This small molecule binds to this protein.
Small molecule (SMILES): CC(=O)N[C@@H]1[C@@H](O)[C@H](O)[C@@H](CO)O[C@H]1O

Sequence of chain 1.G:
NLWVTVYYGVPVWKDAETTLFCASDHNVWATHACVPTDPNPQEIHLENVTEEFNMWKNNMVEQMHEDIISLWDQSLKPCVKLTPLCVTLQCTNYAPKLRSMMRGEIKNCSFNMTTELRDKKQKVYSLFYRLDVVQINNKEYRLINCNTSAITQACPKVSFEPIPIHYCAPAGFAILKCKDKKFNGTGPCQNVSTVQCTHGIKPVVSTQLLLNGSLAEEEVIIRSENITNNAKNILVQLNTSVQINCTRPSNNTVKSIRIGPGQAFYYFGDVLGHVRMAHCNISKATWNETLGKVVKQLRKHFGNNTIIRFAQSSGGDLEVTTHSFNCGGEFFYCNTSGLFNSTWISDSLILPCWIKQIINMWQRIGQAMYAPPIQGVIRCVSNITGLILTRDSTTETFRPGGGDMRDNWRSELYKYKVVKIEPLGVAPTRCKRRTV

Binding-site contacts:
Ligand atom C4 contacts residue ASN416 of chain 1.G at 4.2 Å.
Ligand atom C1 contacts residue ASN416 of chain 1.G at 1.4 Å.
Ligand atom O6 contacts residue SER261 of chain 1.G at 3.5 Å (h-bond).
Ligand atom C3 contacts residue ASN416 of chain 1.G at 3.8 Å.
Ligand atom C5 contacts residue ASN416 of chain 1.G at 3.6 Å.
Ligand atom O5 contacts residue SER261 of chain 1.G at 3.1 Å (h-bond).
Ligand atom C5 contacts residue SER261 of chain 1.G at 4.2 Å.
Ligand atom C1 contacts residue SER261 of chain 1.G at 3.8 Å.
Ligand atom O7 contacts residue ASN416 of chain 1.G at 3.5 Å (h-bond).
Ligand atom N2 contacts residue ASN416 of chain 1.G at 2.9 Å (h-bond).
Ligand atom C8 contacts residue ASN416 of chain 1.G at 3.8 Å.
Ligand atom C8 contacts residue ASN232 of chain 1.G at 3.8 Å.
Ligand atom C2 contacts residue ASN416 of chain 1.G at 2.4 Å.
Ligand atom C8 contacts residue NAG1 of chain 1.W at 3.4 Å.
Ligand atom C6 contacts residue SER261 of chain 1.G at 4.2 Å.
Ligand atom C7 contacts residue ASN416 of chain 1.G at 3.4 Å.
Ligand atom O5 contacts residue ASN416 of chain 1.G at 2.3 Å (h-bond).